Sequence of chain 1.A:
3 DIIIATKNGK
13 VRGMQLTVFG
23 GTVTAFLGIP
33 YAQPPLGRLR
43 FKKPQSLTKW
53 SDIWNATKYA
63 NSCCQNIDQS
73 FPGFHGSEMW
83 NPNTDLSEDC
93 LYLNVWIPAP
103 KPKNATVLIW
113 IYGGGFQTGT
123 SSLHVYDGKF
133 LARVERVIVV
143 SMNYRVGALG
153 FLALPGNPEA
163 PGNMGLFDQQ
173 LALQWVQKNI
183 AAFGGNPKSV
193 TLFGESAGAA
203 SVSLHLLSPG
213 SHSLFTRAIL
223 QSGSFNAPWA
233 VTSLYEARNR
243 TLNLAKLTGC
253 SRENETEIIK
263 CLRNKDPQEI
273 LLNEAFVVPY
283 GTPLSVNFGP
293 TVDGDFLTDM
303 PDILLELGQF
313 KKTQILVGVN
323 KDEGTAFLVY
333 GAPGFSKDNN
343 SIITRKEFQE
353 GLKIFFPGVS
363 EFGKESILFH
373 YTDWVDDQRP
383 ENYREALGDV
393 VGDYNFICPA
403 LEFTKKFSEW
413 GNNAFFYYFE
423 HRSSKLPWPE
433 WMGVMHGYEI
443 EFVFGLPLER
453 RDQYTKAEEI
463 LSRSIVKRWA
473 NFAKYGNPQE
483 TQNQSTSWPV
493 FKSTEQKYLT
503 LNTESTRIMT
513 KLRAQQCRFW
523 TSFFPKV

A protein and the small-molecule ligand that binds it are described below.
Small molecule (SMILES): CC(=O)N[C@@H]1[C@@H](O)[C@H](O)[C@@H](CO)O[C@H]1O

Binding-site contacts:
Ligand atom C1 contacts residue ASN485 of chain 1.A at 1.4 Å.
Ligand atom C7 contacts residue ASN485 of chain 1.A at 3.5 Å.
Ligand atom C8 contacts residue GLU482 of chain 1.A at 3.8 Å.
Ligand atom O5 contacts residue ASN485 of chain 1.A at 2.3 Å (h-bond).
Ligand atom O7 contacts residue ASN485 of chain 1.A at 3.5 Å (h-bond).
Ligand atom C3 contacts residue ASN485 of chain 1.A at 3.8 Å.
Ligand atom C8 contacts residue ARG465 of chain 1.A at 4.1 Å.
Ligand atom C7 contacts residue GLU482 of chain 1.A at 4.3 Å.
Ligand atom N2 contacts residue ARG465 of chain 1.A at 4.3 Å.
Ligand atom C7 contacts residue ARG465 of chain 1.A at 3.8 Å.
Ligand atom C5 contacts residue ASN485 of chain 1.A at 3.6 Å.
Ligand atom N2 contacts residue ASN485 of chain 1.A at 3.0 Å (h-bond).
Ligand atom C8 contacts residue LYS469 of chain 1.A at 3.7 Å.
Ligand atom C2 contacts residue ASN485 of chain 1.A at 2.5 Å.
Ligand atom O7 contacts residue ARG465 of chain 1.A at 3.6 Å.
Ligand atom O7 contacts residue SER466 of chain 1.A at 4.2 Å.
Ligand atom O3 contacts residue ARG465 of chain 1.A at 3.8 Å.
Ligand atom C4 contacts residue ASN485 of chain 1.A at 4.2 Å.